This small molecule binds to this protein.
Small molecule (SMILES): CC[C@H](C)[C@H](NC(=O)[C@H](C)NC(=O)[C@H](CS)NC(=O)[C@@H](N)Cc1ccccc1)C(=O)N[C@@H](CC(C)C)C(=O)O

Sequence of chain 1.F:
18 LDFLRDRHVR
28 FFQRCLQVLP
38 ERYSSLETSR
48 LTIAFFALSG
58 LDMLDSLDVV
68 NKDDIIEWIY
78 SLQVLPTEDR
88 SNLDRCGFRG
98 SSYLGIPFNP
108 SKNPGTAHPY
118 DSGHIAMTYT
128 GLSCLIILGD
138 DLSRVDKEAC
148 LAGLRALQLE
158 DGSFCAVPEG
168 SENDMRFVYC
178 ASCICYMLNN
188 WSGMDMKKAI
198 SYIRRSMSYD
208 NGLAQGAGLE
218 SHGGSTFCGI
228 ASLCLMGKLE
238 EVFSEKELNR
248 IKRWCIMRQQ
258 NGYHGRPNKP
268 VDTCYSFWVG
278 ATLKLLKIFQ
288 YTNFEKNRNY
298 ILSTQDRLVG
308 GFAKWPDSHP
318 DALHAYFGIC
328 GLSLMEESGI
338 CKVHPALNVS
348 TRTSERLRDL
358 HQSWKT

Binding-site contacts:
Ligand atom CA contacts residue TYR166 of chain 1.E at 4.0 Å (hydrophobic).
Ligand atom SG contacts residue ASP269 of chain 1.F at 3.2 Å (salt-bridge).
Ligand atom N contacts residue LYS311 of chain 1.F at 3.4 Å.
Ligand atom CD1 contacts residue SER46 of chain 1.F at 3.9 Å.
Ligand atom CD1 contacts residue LEU320 of chain 1.F at 3.6 Å (hydrophobic).
Ligand atom SG contacts residue ZN1 of chain 1.Y at 2.3 Å.
Ligand atom N contacts residue HIS321 of chain 1.F at 3.9 Å.
Ligand atom O contacts residue TYR166 of chain 1.E at 3.4 Å.
Ligand atom CD2 contacts residue ALA123 of chain 1.F at 4.0 Å (hydrophobic).
Ligand atom C contacts residue GLN167 of chain 1.E at 4.1 Å.
Ligand atom N contacts residue TYR166 of chain 1.E at 3.8 Å.
Ligand atom SG contacts residue HIS321 of chain 1.F at 3.5 Å (h-bond).
Ligand atom CD2 contacts residue PHE174 of chain 1.F at 4.0 Å (hydrophobic).
Ligand atom O contacts residue ARG173 of chain 1.F at 2.9 Å (salt-bridge).
Ligand atom C contacts residue TYR166 of chain 1.E at 3.5 Å (hydrophobic).
Ligand atom O contacts residue MGM1 of chain 1.BA at 3.8 Å.
Ligand atom SG contacts residue CYS271 of chain 1.F at 4.0 Å.
Ligand atom O contacts residue LYS311 of chain 1.F at 3.7 Å.
Ligand atom C contacts residue ARG173 of chain 1.F at 3.7 Å.
Ligand atom O contacts residue GLN167 of chain 1.E at 3.0 Å (h-bond).
Ligand atom CA contacts residue TYR166 of chain 1.E at 4.1 Å (hydrophobic).
Ligand atom C contacts residue TYR166 of chain 1.E at 3.8 Å (hydrophobic).
Ligand atom CB contacts residue HIS321 of chain 1.F at 3.8 Å.
Ligand atom CD1 contacts residue THR49 of chain 1.F at 3.9 Å.
Ligand atom N contacts residue ARG173 of chain 1.F at 4.1 Å.
Ligand atom CA contacts residue ARG173 of chain 1.F at 3.7 Å.
Ligand atom O contacts residue LEU320 of chain 1.F at 3.7 Å.
Ligand atom CD1 contacts residue ALA123 of chain 1.F at 4.0 Å (hydrophobic).
Ligand atom OXT contacts residue TYR166 of chain 1.E at 3.8 Å.
Ligand atom O contacts residue MGM1 of chain 1.BA at 3.4 Å.
Ligand atom CG2 contacts residue LEU320 of chain 1.F at 4.2 Å (hydrophobic).
Ligand atom CD1 contacts residue MET124 of chain 1.F at 3.6 Å (hydrophobic).
Ligand atom SG contacts residue LYS311 of chain 1.F at 4.0 Å.
Ligand atom CG1 contacts residue LEU320 of chain 1.F at 4.0 Å (hydrophobic).
Ligand atom CB contacts residue ZN1 of chain 1.Y at 3.6 Å.
Ligand atom CD2 contacts residue ARG173 of chain 1.F at 3.8 Å.
Ligand atom O contacts residue TYR166 of chain 1.E at 3.3 Å.
Ligand atom CG2 contacts residue MGM1 of chain 1.BA at 4.0 Å.
Ligand atom O contacts residue TYR166 of chain 1.E at 4.1 Å.
Ligand atom CB contacts residue MGM1 of chain 1.BA at 4.0 Å.

Sequence of chain 1.E:
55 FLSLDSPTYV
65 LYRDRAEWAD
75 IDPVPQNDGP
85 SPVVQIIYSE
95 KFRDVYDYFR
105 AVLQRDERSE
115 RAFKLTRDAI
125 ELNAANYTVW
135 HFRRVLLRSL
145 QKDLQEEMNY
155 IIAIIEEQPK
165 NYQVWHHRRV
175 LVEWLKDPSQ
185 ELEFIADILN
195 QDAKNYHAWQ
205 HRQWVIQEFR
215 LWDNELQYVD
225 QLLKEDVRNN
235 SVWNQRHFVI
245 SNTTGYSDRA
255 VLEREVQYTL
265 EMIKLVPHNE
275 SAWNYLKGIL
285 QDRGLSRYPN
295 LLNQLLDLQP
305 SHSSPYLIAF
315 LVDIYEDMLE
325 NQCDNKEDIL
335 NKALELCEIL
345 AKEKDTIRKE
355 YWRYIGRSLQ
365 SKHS